Sequence of chain 28.C:
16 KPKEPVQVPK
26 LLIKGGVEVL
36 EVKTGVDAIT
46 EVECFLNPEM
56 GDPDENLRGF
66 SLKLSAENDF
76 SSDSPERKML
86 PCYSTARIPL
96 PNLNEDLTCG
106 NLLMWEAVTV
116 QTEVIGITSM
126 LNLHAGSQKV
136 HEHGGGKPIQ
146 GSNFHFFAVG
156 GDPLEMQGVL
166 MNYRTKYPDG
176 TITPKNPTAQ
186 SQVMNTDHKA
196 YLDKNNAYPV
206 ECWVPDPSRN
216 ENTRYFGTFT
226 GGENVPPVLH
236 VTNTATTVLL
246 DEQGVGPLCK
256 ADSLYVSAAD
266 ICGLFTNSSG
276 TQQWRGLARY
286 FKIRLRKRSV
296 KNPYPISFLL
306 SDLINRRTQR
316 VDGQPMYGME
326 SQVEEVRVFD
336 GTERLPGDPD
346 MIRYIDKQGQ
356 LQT

Binding-site contacts:
Ligand atom O10 contacts residue PHE75 of chain 28.C at 3.0 Å.
Ligand atom O8 contacts residue GLN278 of chain 28.B at 3.5 Å (h-bond).
Ligand atom C9 contacts residue LYS68 of chain 28.B at 3.8 Å.
Ligand atom O9 contacts residue GLN278 of chain 28.B at 4.0 Å.
Ligand atom O9 contacts residue LYS68 of chain 28.B at 2.9 Å (salt-bridge).
Ligand atom O1A contacts residue SER274 of chain 28.B at 2.6 Å (h-bond).
Ligand atom C10 contacts residue PHE75 of chain 28.C at 3.1 Å (hydrophobic).
Ligand atom C1 contacts residue LYS68 of chain 28.B at 3.6 Å.
Ligand atom C11 contacts residue PHE65 of chain 28.B at 3.8 Å (hydrophobic).
Ligand atom C6 contacts residue ASN272 of chain 28.B at 3.6 Å.
Ligand atom C4 contacts residue ASN272 of chain 28.B at 4.1 Å.
Ligand atom O1A contacts residue LYS68 of chain 28.B at 2.9 Å.
Ligand atom C1 contacts residue ASN272 of chain 28.B at 3.8 Å.
Ligand atom O1B contacts residue SER274 of chain 28.B at 4.1 Å.
Ligand atom C11 contacts residue SER274 of chain 28.B at 4.0 Å.
Ligand atom O8 contacts residue LYS68 of chain 28.B at 3.4 Å.
Ligand atom O1B contacts residue THR276 of chain 28.B at 3.7 Å.
Ligand atom N5 contacts residue GLN278 of chain 28.B at 3.9 Å.
Ligand atom C9 contacts residue GLN278 of chain 28.B at 3.2 Å.
Ligand atom C10 contacts residue GLN278 of chain 28.B at 4.0 Å.
Ligand atom C8 contacts residue GLN278 of chain 28.B at 3.6 Å.
Ligand atom O10 contacts residue LEU62 of chain 28.B at 4.0 Å.
Ligand atom C11 contacts residue HIS138 of chain 28.A at 3.5 Å.
Ligand atom O8 contacts residue ASN272 of chain 28.B at 3.5 Å (h-bond).
Ligand atom C10 contacts residue ASN272 of chain 28.B at 4.0 Å.
Ligand atom O7 contacts residue LEU62 of chain 28.B at 3.8 Å.
Ligand atom C11 contacts residue PHE270 of chain 28.B at 3.8 Å (hydrophobic).
Ligand atom C11 contacts residue PHE75 of chain 28.C at 2.3 Å (hydrophobic).
Ligand atom C11 contacts residue ASN272 of chain 28.B at 3.6 Å.
Ligand atom C9 contacts residue LEU67 of chain 28.B at 4.1 Å (hydrophobic).
Ligand atom C11 contacts residue THR276 of chain 28.B at 3.3 Å.
Ligand atom C11 contacts residue LEU62 of chain 28.B at 4.1 Å (hydrophobic).
Ligand atom C7 contacts residue GLN278 of chain 28.B at 3.8 Å.
Ligand atom C11 contacts residue GLN278 of chain 28.B at 3.5 Å.
Ligand atom N5 contacts residue ASN272 of chain 28.B at 3.2 Å (h-bond).
Ligand atom C5 contacts residue ASN272 of chain 28.B at 4.1 Å.
Ligand atom O1B contacts residue LYS68 of chain 28.B at 3.9 Å.
Ligand atom O9 contacts residue LEU67 of chain 28.B at 3.3 Å.
Ligand atom O1B contacts residue ASN272 of chain 28.B at 3.4 Å (h-bond).
Ligand atom C1 contacts residue SER274 of chain 28.B at 3.7 Å.

Sequence of chain 28.B:
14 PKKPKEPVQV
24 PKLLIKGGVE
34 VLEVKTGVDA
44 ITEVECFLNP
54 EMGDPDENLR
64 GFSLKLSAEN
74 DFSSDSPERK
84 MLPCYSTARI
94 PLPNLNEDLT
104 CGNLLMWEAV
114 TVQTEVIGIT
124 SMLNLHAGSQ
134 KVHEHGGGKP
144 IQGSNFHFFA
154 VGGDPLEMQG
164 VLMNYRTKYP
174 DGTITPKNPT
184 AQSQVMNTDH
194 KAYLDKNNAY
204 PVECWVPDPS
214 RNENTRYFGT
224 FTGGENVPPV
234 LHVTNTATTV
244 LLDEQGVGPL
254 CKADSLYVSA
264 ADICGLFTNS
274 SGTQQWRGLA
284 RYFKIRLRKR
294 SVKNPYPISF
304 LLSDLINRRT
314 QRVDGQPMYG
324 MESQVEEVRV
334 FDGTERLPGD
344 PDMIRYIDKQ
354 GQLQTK

A protein and the small-molecule ligand that binds it are described below.
Small molecule (SMILES): CC(=O)N[C@H]1[C@H]([C@H](O)[C@H](O)CO)O[C@@](O[C@H](CO)[C@@H](O)[C@@H]2O[C@@H](C(=O)O)C[C@H](O)[C@H]2NC(C)=O)(C(=O)O)C[C@@H]1O

Sequence of chain 28.A:
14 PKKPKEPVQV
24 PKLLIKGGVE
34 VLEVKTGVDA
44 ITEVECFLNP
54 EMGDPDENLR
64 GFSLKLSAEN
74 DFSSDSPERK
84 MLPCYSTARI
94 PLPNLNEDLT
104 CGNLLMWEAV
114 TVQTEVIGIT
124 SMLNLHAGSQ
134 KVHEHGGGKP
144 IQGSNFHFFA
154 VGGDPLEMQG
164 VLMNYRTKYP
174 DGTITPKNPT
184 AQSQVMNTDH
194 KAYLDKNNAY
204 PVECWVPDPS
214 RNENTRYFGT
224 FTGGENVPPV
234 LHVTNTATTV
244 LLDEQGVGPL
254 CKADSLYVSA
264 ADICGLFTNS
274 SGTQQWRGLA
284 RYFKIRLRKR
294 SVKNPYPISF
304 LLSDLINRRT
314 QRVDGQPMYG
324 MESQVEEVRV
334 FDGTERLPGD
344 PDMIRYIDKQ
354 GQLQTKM